Sequence of chain 2.J:
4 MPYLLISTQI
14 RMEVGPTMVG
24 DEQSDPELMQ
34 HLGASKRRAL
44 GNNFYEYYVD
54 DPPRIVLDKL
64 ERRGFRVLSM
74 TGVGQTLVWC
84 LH

A protein and the small-molecule ligand that binds it are described below.
Small molecule (SMILES): N[C@@H](Cc1ccccc1)C(=O)O

Sequence of chain 2.F:
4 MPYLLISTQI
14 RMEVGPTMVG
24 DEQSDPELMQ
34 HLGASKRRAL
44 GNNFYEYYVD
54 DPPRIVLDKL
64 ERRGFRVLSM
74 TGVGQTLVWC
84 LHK

Binding-site contacts:
Ligand atom CE1 contacts residue VAL76 of chain 2.F at 3.9 Å (hydrophobic).
Ligand atom O contacts residue THR79 of chain 2.F at 2.7 Å (h-bond).
Ligand atom OXT contacts residue PRO197 of chain 2.A at 3.4 Å.
Ligand atom O contacts residue GLN12 of chain 2.F at 3.6 Å (h-bond).
Ligand atom O contacts residue VAL76 of chain 2.F at 3.4 Å (h-bond).
Ligand atom CE2 contacts residue GLN78 of chain 2.J at 3.7 Å.
Ligand atom O contacts residue GLY77 of chain 2.F at 3.8 Å.
Ligand atom C contacts residue GLN78 of chain 2.F at 3.7 Å.
Ligand atom OXT contacts residue GLU195 of chain 2.A at 3.7 Å.
Ligand atom CA contacts residue ILE13 of chain 2.J at 3.5 Å (hydrophobic).
Ligand atom O contacts residue GLN78 of chain 2.F at 2.9 Å (h-bond).
Ligand atom C contacts residue THR79 of chain 2.F at 3.5 Å.
Ligand atom CZ contacts residue LEU80 of chain 2.J at 3.8 Å (hydrophobic).
Ligand atom CG contacts residue VAL76 of chain 2.F at 3.6 Å (hydrophobic).
Ligand atom CA contacts residue GLN78 of chain 2.J at 3.7 Å.
Ligand atom N contacts residue ILE13 of chain 2.J at 2.8 Å (h-bond).
Ligand atom CZ contacts residue ILE13 of chain 2.J at 3.9 Å (hydrophobic).
Ligand atom CG contacts residue ILE13 of chain 2.J at 3.4 Å (hydrophobic).
Ligand atom CE1 contacts residue ILE13 of chain 2.J at 3.9 Å (hydrophobic).
Ligand atom CD2 contacts residue ILE13 of chain 2.J at 3.4 Å (hydrophobic).
Ligand atom C contacts residue GLN78 of chain 2.J at 3.8 Å.
Ligand atom OXT contacts residue GLY77 of chain 2.F at 3.8 Å.
Ligand atom C contacts residue GLY77 of chain 2.F at 3.9 Å.
Ligand atom CZ contacts residue ARG14 of chain 2.J at 3.6 Å.
Ligand atom CE2 contacts residue ILE13 of chain 2.J at 3.3 Å (hydrophobic).
Ligand atom CD2 contacts residue GLN78 of chain 2.J at 3.5 Å.
Ligand atom CE2 contacts residue ARG14 of chain 2.J at 3.9 Å.
Ligand atom CB contacts residue GLN78 of chain 2.J at 3.6 Å.
Ligand atom C contacts residue VAL76 of chain 2.F at 3.9 Å (hydrophobic).
Ligand atom CD2 contacts residue VAL76 of chain 2.F at 3.5 Å (hydrophobic).
Ligand atom CB contacts residue VAL76 of chain 2.F at 3.3 Å (hydrophobic).
Ligand atom N contacts residue GLU195 of chain 2.A at 2.8 Å (salt-bridge).
Ligand atom CD1 contacts residue VAL76 of chain 2.F at 3.5 Å (hydrophobic).
Ligand atom N contacts residue GLN78 of chain 2.J at 2.8 Å (h-bond).
Ligand atom CE2 contacts residue GLN12 of chain 2.J at 3.8 Å.
Ligand atom OXT contacts residue GLN78 of chain 2.J at 3.0 Å (h-bond).
Ligand atom CE1 contacts residue MET15 of chain 2.J at 3.6 Å (hydrophobic).
Ligand atom CZ contacts residue MET15 of chain 2.J at 3.5 Å (hydrophobic).
Ligand atom CA contacts residue THR79 of chain 2.F at 3.6 Å.
Ligand atom CD1 contacts residue ILE13 of chain 2.J at 3.5 Å (hydrophobic).

Sequence of chain 2.A:
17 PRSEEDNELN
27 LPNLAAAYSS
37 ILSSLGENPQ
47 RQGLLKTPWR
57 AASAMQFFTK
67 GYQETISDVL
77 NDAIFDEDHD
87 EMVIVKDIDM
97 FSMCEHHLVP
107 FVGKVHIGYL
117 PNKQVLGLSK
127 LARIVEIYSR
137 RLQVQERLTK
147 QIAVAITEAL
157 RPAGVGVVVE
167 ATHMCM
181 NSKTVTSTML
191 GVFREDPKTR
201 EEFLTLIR